Sequence of chain 3.A:
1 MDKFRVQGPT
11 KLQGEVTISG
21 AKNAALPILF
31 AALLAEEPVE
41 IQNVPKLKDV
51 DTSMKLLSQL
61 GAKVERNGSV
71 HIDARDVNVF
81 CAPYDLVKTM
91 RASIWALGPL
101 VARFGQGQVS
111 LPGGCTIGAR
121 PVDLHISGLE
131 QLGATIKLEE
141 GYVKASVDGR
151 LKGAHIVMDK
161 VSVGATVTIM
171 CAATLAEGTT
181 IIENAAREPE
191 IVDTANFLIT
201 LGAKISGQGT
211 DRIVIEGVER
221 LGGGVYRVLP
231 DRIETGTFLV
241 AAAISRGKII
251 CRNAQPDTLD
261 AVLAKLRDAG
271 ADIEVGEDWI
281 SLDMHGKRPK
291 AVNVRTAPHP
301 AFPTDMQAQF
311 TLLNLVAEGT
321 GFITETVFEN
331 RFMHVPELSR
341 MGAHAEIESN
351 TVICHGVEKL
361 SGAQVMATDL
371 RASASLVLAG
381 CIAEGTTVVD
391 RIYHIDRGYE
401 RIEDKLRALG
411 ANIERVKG

The protein below binds the small molecule below.
Small molecule (SMILES): CC[C@H](O)P(=O)(O)O

Binding-site contacts:
Ligand atom O2 contacts residue UD11 of chain 3.B at 2.9 Å (h-bond).
Ligand atom C3 contacts residue ILE117 of chain 3.A at 3.7 Å (hydrophobic).
Ligand atom C1 contacts residue UD11 of chain 3.B at 4.1 Å.
Ligand atom C2 contacts residue LYS22 of chain 3.A at 3.8 Å.
Ligand atom P1 contacts residue ARG120 of chain 3.A at 3.7 Å.
Ligand atom O3 contacts residue UD11 of chain 3.B at 3.5 Å.
Ligand atom P1 contacts residue LYS22 of chain 3.A at 3.8 Å.
Ligand atom O4 contacts residue ARG397 of chain 3.A at 3.2 Å (salt-bridge).
Ligand atom C3 contacts residue CYS115 of chain 3.A at 2.9 Å (hydrophobic).
Ligand atom P1 contacts residue CYS115 of chain 3.A at 3.8 Å.
Ligand atom O4 contacts residue ARG120 of chain 3.A at 2.9 Å (salt-bridge).
Ligand atom C1 contacts residue LEU370 of chain 3.A at 4.4 Å (hydrophobic).
Ligand atom O1 contacts residue ASN23 of chain 3.A at 3.9 Å.
Ligand atom C2 contacts residue CYS115 of chain 3.A at 2.9 Å (hydrophobic).
Ligand atom O1 contacts residue LEU370 of chain 3.A at 4.0 Å.
Ligand atom C2 contacts residue ARG397 of chain 3.A at 4.0 Å.
Ligand atom C3 contacts residue UD11 of chain 3.B at 3.5 Å.
Ligand atom O3 contacts residue LYS22 of chain 3.A at 2.8 Å (salt-bridge).
Ligand atom C3 contacts residue ASP305 of chain 3.A at 4.2 Å.
Ligand atom O2 contacts residue ARG120 of chain 3.A at 2.8 Å (salt-bridge).
Ligand atom C3 contacts residue ARG120 of chain 3.A at 4.0 Å.
Ligand atom C1 contacts residue ARG331 of chain 3.A at 4.5 Å.
Ligand atom O4 contacts residue GLY114 of chain 3.A at 3.2 Å.
Ligand atom O3 contacts residue ASP49 of chain 3.A at 3.9 Å.
Ligand atom P1 contacts residue ARG397 of chain 3.A at 3.6 Å.
Ligand atom O2 contacts residue ARG91 of chain 3.A at 3.6 Å.
Ligand atom C2 contacts residue LEU370 of chain 3.A at 4.0 Å (hydrophobic).
Ligand atom O1 contacts residue LYS22 of chain 3.A at 3.3 Å (salt-bridge).
Ligand atom C3 contacts residue ARG331 of chain 3.A at 3.9 Å.
Ligand atom O4 contacts residue CYS115 of chain 3.A at 2.8 Å (h-bond).
Ligand atom O3 contacts residue ARG397 of chain 3.A at 3.0 Å (salt-bridge).
Ligand atom P1 contacts residue UD11 of chain 3.B at 4.0 Å.
Ligand atom C1 contacts residue CYS115 of chain 3.A at 1.9 Å (hydrophobic).
Ligand atom O1 contacts residue CYS115 of chain 3.A at 4.1 Å.
Ligand atom O3 contacts residue ARG91 of chain 3.A at 3.7 Å.
Ligand atom O1 contacts residue UD11 of chain 3.B at 2.7 Å (h-bond).
Ligand atom O4 contacts residue ARG91 of chain 3.A at 3.5 Å.
Ligand atom P1 contacts residue ARG91 of chain 3.A at 3.8 Å.
Ligand atom C1 contacts residue ARG397 of chain 3.A at 4.3 Å.
Ligand atom C2 contacts residue UD11 of chain 3.B at 3.7 Å.